Binding-site contacts:
Ligand atom C10 contacts residue THR1 of chain 1.V at 2.5 Å.
Ligand atom C53 contacts residue GLU53 of chain 1.V at 3.1 Å.
Ligand atom O21 contacts residue GLY47 of chain 1.V at 3.1 Å (h-bond).
Ligand atom N22 contacts residue THR1 of chain 1.V at 3.7 Å.
Ligand atom C5 contacts residue ALA49 of chain 1.V at 3.4 Å (hydrophobic).
Ligand atom O21 contacts residue THR1 of chain 1.V at 2.4 Å (h-bond).
Ligand atom O49 contacts residue SER20 of chain 1.V at 3.6 Å.
Ligand atom C52 contacts residue ILE130 of chain 1.W at 3.2 Å (hydrophobic).
Ligand atom C44 contacts residue MES1 of chain 1.PA at 3.7 Å.
Ligand atom C27 contacts residue THR21 of chain 1.V at 3.7 Å.
Ligand atom C54 contacts residue GLU53 of chain 1.V at 2.9 Å.
Ligand atom C12 contacts residue THR1 of chain 1.V at 3.5 Å.
Ligand atom C54 contacts residue ALA32 of chain 1.V at 3.5 Å (hydrophobic).
Ligand atom O13 contacts residue THR1 of chain 1.V at 3.4 Å (h-bond).
Ligand atom O21 contacts residue MES1 of chain 1.PA at 2.8 Å (h-bond).
Ligand atom C54 contacts residue HIS35 of chain 1.V at 3.1 Å.
Ligand atom N22 contacts residue GLY47 of chain 1.V at 3.1 Å (h-bond).
Ligand atom C12 contacts residue THR21 of chain 1.V at 3.3 Å.
Ligand atom O49 contacts residue THR21 of chain 1.V at 3.4 Å (h-bond).
Ligand atom C11 contacts residue THR1 of chain 1.V at 1.5 Å.
Ligand atom C1 contacts residue GLY45 of chain 1.V at 3.5 Å.
Ligand atom C24 contacts residue GLY47 of chain 1.V at 3.4 Å.
Ligand atom C40 contacts residue GLY47 of chain 1.V at 3.7 Å.
Ligand atom O13 contacts residue MES1 of chain 1.PA at 2.4 Å (h-bond).
Ligand atom C10 contacts residue MES1 of chain 1.PA at 3.5 Å.
Ligand atom C11 contacts residue MES1 of chain 1.PA at 3.7 Å.
Ligand atom O39 contacts residue ALA49 of chain 1.V at 3.2 Å (h-bond).
Ligand atom C11 contacts residue SER129 of chain 1.V at 3.6 Å.
Ligand atom C42 contacts residue GLY47 of chain 1.V at 3.4 Å.
Ligand atom C11 contacts residue GLY168 of chain 1.V at 3.0 Å.
Ligand atom C55 contacts residue HIS35 of chain 1.V at 3.1 Å.
Ligand atom O21 contacts residue ALA46 of chain 1.V at 3.5 Å.
Ligand atom C8 contacts residue THR1 of chain 1.V at 2.4 Å.
Ligand atom C46 contacts residue THR48 of chain 1.V at 3.7 Å.
Ligand atom C51 contacts residue CYS129 of chain 1.W at 3.4 Å (hydrophobic).
Ligand atom N28 contacts residue ASP125 of chain 1.W at 3.2 Å (salt-bridge).
Ligand atom C9 contacts residue THR1 of chain 1.V at 1.4 Å.
Ligand atom C4 contacts residue ALA49 of chain 1.V at 3.7 Å (hydrophobic).
Ligand atom C7 contacts residue THR1 of chain 1.V at 2.9 Å.
Ligand atom N25 contacts residue THR21 of chain 1.V at 3.3 Å (h-bond).

Sequence of chain 1.W:
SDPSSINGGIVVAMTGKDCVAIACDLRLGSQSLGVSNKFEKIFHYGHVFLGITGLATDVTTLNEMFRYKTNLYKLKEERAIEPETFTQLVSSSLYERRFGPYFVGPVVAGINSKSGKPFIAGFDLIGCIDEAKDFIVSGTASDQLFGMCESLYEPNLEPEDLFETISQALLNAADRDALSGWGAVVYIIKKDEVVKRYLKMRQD

Sequence of chain 1.V:
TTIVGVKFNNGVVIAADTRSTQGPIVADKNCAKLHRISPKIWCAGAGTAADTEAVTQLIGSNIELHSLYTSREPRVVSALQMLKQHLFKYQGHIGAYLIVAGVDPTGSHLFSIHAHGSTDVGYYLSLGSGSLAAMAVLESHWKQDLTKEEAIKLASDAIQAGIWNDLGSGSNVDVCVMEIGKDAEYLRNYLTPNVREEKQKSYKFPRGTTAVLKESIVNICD

The small molecule below binds the protein below.
Small molecule (SMILES): COc1ccc(C[C@H](NC(=O)[C@H](C)NC(=O)C[NH+]2CCOCC2)C(=O)N[C@@H](CC2CCC(C3CCCCC3)CC2)[C@@H](O)C(C)(C)O)cc1